Binding-site contacts:
Ligand atom N2 contacts residue ASN72 of chain 1.B at 3.1 Å (h-bond).
Ligand atom C1 contacts residue MET104 of chain 1.B at 4.4 Å (hydrophobic).
Ligand atom C4 contacts residue ASN72 of chain 1.B at 4.2 Å.
Ligand atom N2 contacts residue THR74 of chain 1.B at 4.0 Å.
Ligand atom C8 contacts residue THR74 of chain 1.B at 4.0 Å.
Ligand atom C5 contacts residue ASN72 of chain 1.B at 3.5 Å.
Ligand atom C2 contacts residue ASN72 of chain 1.B at 2.5 Å.
Ligand atom C8 contacts residue ASN72 of chain 1.B at 3.6 Å.
Ligand atom O5 contacts residue MET104 of chain 1.B at 3.9 Å.
Ligand atom C1 contacts residue ASN72 of chain 1.B at 1.4 Å.
Ligand atom C6 contacts residue ASN72 of chain 1.B at 3.6 Å.
Ligand atom C7 contacts residue THR74 of chain 1.B at 4.4 Å.
Ligand atom O5 contacts residue ASN72 of chain 1.B at 2.4 Å (h-bond).
Ligand atom C3 contacts residue ASN72 of chain 1.B at 3.8 Å.
Ligand atom O7 contacts residue ASN72 of chain 1.B at 3.3 Å (h-bond).
Ligand atom C7 contacts residue ASN72 of chain 1.B at 3.4 Å.

Sequence of chain 1.B:
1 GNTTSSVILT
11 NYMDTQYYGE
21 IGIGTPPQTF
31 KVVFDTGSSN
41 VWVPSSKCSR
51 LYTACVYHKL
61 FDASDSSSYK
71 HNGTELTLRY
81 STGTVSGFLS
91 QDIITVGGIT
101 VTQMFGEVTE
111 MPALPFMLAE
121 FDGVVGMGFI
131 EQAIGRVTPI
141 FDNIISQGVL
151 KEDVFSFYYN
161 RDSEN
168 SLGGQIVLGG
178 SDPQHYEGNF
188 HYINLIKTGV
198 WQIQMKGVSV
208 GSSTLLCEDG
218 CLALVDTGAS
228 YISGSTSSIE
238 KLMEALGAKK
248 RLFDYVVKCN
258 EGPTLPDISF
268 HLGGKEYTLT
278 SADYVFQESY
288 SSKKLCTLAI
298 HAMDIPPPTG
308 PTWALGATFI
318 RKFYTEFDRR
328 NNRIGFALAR

A small-molecule ligand and the protein it binds are described below.
Small molecule (SMILES): CC(=O)N[C@@H]1[C@@H](O)[C@H](O)[C@@H](CO)O[C@H]1O